The small molecule below binds the protein below.
Small molecule (SMILES): O=S(=O)(O)C[C@H](O)CNC1CCCCC1

Binding-site contacts:
Ligand atom OAA contacts residue GLU65 of chain 1.B at 4.0 Å.
Ligand atom SAO contacts residue GLU65 of chain 1.B at 4.2 Å.
Ligand atom SAO contacts residue LYS63 of chain 1.B at 4.5 Å.
Ligand atom OAB contacts residue GLU65 of chain 1.B at 2.9 Å (salt-bridge).
Ligand atom OAB contacts residue GLN64 of chain 1.B at 2.8 Å (h-bond).
Ligand atom SAO contacts residue ARG62 of chain 1.B at 4.0 Å.
Ligand atom OAB contacts residue LYS63 of chain 1.B at 3.3 Å (salt-bridge).
Ligand atom OAD contacts residue GLN64 of chain 1.B at 4.3 Å.
Ligand atom OAD contacts residue ARG62 of chain 1.B at 4.2 Å.
Ligand atom SAO contacts residue GLN64 of chain 1.B at 4.0 Å.
Ligand atom CAK contacts residue GLN64 of chain 1.B at 3.7 Å.
Ligand atom OAA contacts residue ARG62 of chain 1.B at 3.3 Å.
Ligand atom OAD contacts residue LYS63 of chain 1.B at 4.3 Å.
Ligand atom OAB contacts residue ARG62 of chain 1.B at 3.0 Å.
Ligand atom CAK contacts residue GLU65 of chain 1.B at 4.2 Å.

Sequence of chain 1.B:
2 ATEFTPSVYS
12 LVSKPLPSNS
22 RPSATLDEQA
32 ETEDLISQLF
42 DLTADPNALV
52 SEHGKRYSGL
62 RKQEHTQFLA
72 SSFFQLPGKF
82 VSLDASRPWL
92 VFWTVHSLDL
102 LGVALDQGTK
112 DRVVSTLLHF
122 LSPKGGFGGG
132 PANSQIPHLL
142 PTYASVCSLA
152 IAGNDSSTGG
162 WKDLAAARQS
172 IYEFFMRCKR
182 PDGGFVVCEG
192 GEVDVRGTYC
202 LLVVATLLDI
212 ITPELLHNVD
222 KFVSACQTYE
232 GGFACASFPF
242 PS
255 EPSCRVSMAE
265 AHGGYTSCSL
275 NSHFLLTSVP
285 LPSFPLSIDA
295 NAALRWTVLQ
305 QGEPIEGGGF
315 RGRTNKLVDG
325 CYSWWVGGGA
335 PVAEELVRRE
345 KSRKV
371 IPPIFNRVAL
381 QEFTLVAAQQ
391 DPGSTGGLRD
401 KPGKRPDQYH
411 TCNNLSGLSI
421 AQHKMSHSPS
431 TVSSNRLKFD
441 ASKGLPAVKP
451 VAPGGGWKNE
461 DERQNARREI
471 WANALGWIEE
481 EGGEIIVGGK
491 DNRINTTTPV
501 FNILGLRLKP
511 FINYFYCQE